This small molecule binds to this protein.
Small molecule (SMILES): CC(=O)N[C@@H]1[C@@H](O)[C@H](O)[C@@H](CO)O[C@H]1O

Sequence of chain 4.F:
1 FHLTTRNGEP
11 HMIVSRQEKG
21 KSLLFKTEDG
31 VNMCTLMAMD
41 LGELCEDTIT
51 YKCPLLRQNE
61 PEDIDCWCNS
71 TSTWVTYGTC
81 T

Binding-site contacts:
Ligand atom C7 contacts residue ASN69 of chain 4.F at 3.8 Å.
Ligand atom N2 contacts residue VAL31 of chain 4.F at 4.0 Å.
Ligand atom O5 contacts residue ASN69 of chain 4.F at 2.8 Å (h-bond).
Ligand atom O5 contacts residue MET33 of chain 4.F at 4.2 Å.
Ligand atom N2 contacts residue ASN69 of chain 4.F at 4.3 Å.
Ligand atom O3 contacts residue NAG1 of chain 4.DA at 2.6 Å (h-bond).
Ligand atom C5 contacts residue NAG1 of chain 4.DA at 4.3 Å.
Ligand atom C5 contacts residue ASN69 of chain 4.F at 3.7 Å.
Ligand atom O6 contacts residue NAG1 of chain 4.DA at 3.0 Å.
Ligand atom C6 contacts residue ASN69 of chain 4.F at 4.4 Å.
Ligand atom C4 contacts residue NAG1 of chain 4.DA at 3.2 Å.
Ligand atom C8 contacts residue ARG57 of chain 4.F at 4.2 Å.
Ligand atom O1 contacts residue VAL31 of chain 4.F at 3.4 Å (h-bond).
Ligand atom C1 contacts residue ASN69 of chain 4.F at 2.7 Å.
Ligand atom C3 contacts residue NAG1 of chain 4.DA at 3.7 Å.
Ligand atom C6 contacts residue LEU24 of chain 4.F at 4.5 Å (hydrophobic).
Ligand atom C8 contacts residue SER70 of chain 4.F at 3.7 Å.
Ligand atom O4 contacts residue NAG1 of chain 4.DA at 3.0 Å.
Ligand atom O1 contacts residue ASN69 of chain 4.F at 2.1 Å (h-bond).
Ligand atom C2 contacts residue VAL31 of chain 4.F at 4.0 Å (hydrophobic).
Ligand atom O1 contacts residue SER70 of chain 4.F at 4.2 Å.
Ligand atom O4 contacts residue VAL31 of chain 4.F at 3.3 Å.
Ligand atom O3 contacts residue VAL31 of chain 4.F at 3.6 Å.
Ligand atom C1 contacts residue VAL31 of chain 4.F at 4.3 Å (hydrophobic).
Ligand atom C2 contacts residue ASN69 of chain 4.F at 4.2 Å.
Ligand atom C7 contacts residue SER70 of chain 4.F at 4.4 Å.
Ligand atom O7 contacts residue ASN69 of chain 4.F at 3.8 Å.
Ligand atom C6 contacts residue MET33 of chain 4.F at 3.5 Å (hydrophobic).
Ligand atom O1 contacts residue MET33 of chain 4.F at 3.9 Å.
Ligand atom C3 contacts residue VAL31 of chain 4.F at 3.0 Å (hydrophobic).
Ligand atom C6 contacts residue NAG1 of chain 4.DA at 4.3 Å.
Ligand atom C8 contacts residue ASN69 of chain 4.F at 3.4 Å.
Ligand atom C4 contacts residue VAL31 of chain 4.F at 3.8 Å (hydrophobic).
Ligand atom C5 contacts residue MET33 of chain 4.F at 3.7 Å (hydrophobic).
Ligand atom C5 contacts residue VAL31 of chain 4.F at 4.2 Å (hydrophobic).